Binding-site contacts:
Ligand atom C25 contacts residue PHE295 of chain 1.B at 3.8 Å (hydrophobic).
Ligand atom C20 contacts residue TRP286 of chain 1.B at 3.8 Å (hydrophobic).
Ligand atom C01 contacts residue TRP286 of chain 1.B at 4.0 Å (hydrophobic).
Ligand atom C21 contacts residue SER293 of chain 1.B at 3.4 Å.
Ligand atom C28 contacts residue TYR124 of chain 1.B at 3.5 Å (hydrophobic).
Ligand atom C21 contacts residue TRP286 of chain 1.B at 4.0 Å (hydrophobic).
Ligand atom C22 contacts residue TRP286 of chain 1.B at 3.8 Å (hydrophobic).
Ligand atom C20 contacts residue TYR341 of chain 1.B at 4.3 Å (hydrophobic).
Ligand atom C25 contacts residue PHE338 of chain 1.B at 4.4 Å (hydrophobic).
Ligand atom C25 contacts residue TYR341 of chain 1.B at 4.2 Å (hydrophobic).
Ligand atom C23 contacts residue TYR341 of chain 1.B at 4.0 Å (hydrophobic).
Ligand atom C17 contacts residue TRP286 of chain 1.B at 3.9 Å (hydrophobic).
Ligand atom C23 contacts residue TRP286 of chain 1.B at 4.2 Å (hydrophobic).
Ligand atom C18 contacts residue TRP286 of chain 1.B at 3.9 Å (hydrophobic).
Ligand atom O27 contacts residue PHE297 of chain 1.B at 4.2 Å.
Ligand atom O26 contacts residue TYR341 of chain 1.B at 4.4 Å.
Ligand atom C01 contacts residue TYR341 of chain 1.B at 4.4 Å (hydrophobic).
Ligand atom C28 contacts residue TYR341 of chain 1.B at 3.4 Å (hydrophobic).
Ligand atom C24 contacts residue PHE338 of chain 1.B at 4.2 Å (hydrophobic).
Ligand atom O27 contacts residue PHE338 of chain 1.B at 3.4 Å.
Ligand atom C22 contacts residue TYR341 of chain 1.B at 3.5 Å (hydrophobic).
Ligand atom O02 contacts residue SER293 of chain 1.B at 4.1 Å.
Ligand atom C22 contacts residue TYR124 of chain 1.B at 4.3 Å (hydrophobic).
Ligand atom C19 contacts residue TRP286 of chain 1.B at 3.7 Å (hydrophobic).
Ligand atom C25 contacts residue PHE297 of chain 1.B at 4.3 Å (hydrophobic).
Ligand atom O26 contacts residue PHE295 of chain 1.B at 3.8 Å.
Ligand atom C20 contacts residue SER293 of chain 1.B at 4.3 Å.
Ligand atom C19 contacts residue TYR341 of chain 1.B at 4.1 Å (hydrophobic).
Ligand atom C01 contacts residue SER293 of chain 1.B at 4.2 Å.
Ligand atom C21 contacts residue TYR341 of chain 1.B at 4.1 Å (hydrophobic).
Ligand atom C23 contacts residue TYR124 of chain 1.B at 4.2 Å (hydrophobic).
Ligand atom O27 contacts residue ILE294 of chain 1.B at 3.9 Å.
Ligand atom O27 contacts residue PHE295 of chain 1.B at 3.0 Å (h-bond).
Ligand atom O26 contacts residue ILE294 of chain 1.B at 3.8 Å.
Ligand atom C24 contacts residue TYR124 of chain 1.B at 3.5 Å (hydrophobic).
Ligand atom C28 contacts residue TRP286 of chain 1.B at 4.1 Å (hydrophobic).
Ligand atom C28 contacts residue ASP74 of chain 1.B at 3.9 Å.
Ligand atom O26 contacts residue TRP286 of chain 1.B at 4.3 Å.
Ligand atom O26 contacts residue SER293 of chain 1.B at 4.2 Å.
Ligand atom C24 contacts residue TYR341 of chain 1.B at 4.3 Å (hydrophobic).

Sequence of chain 1.B:
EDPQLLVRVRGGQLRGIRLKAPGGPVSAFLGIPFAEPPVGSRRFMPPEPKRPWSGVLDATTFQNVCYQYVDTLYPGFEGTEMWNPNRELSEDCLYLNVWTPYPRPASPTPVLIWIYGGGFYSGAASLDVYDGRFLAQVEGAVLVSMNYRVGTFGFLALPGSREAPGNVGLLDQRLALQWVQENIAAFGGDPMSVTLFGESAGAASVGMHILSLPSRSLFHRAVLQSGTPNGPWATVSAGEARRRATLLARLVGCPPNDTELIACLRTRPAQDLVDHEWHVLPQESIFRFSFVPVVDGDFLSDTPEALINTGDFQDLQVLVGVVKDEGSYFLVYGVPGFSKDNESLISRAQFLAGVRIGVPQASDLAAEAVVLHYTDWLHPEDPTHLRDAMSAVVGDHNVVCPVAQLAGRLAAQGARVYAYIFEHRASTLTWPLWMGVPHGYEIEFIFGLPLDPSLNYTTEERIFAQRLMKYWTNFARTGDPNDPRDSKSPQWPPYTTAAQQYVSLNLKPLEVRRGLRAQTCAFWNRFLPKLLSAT

This protein binds this small molecule.
Small molecule (SMILES): Cc1c(C)c2ccc(OCC3CCN(Cc4ccccc4)CC3)cc2oc1=O